The small molecule below binds the protein below.
Small molecule (SMILES): Oc1cc(NCc2ccc(F)cc2)cc(-c2nc(N3CCOCC3)c3sccc3n2)c1

Sequence of chain 1.A:
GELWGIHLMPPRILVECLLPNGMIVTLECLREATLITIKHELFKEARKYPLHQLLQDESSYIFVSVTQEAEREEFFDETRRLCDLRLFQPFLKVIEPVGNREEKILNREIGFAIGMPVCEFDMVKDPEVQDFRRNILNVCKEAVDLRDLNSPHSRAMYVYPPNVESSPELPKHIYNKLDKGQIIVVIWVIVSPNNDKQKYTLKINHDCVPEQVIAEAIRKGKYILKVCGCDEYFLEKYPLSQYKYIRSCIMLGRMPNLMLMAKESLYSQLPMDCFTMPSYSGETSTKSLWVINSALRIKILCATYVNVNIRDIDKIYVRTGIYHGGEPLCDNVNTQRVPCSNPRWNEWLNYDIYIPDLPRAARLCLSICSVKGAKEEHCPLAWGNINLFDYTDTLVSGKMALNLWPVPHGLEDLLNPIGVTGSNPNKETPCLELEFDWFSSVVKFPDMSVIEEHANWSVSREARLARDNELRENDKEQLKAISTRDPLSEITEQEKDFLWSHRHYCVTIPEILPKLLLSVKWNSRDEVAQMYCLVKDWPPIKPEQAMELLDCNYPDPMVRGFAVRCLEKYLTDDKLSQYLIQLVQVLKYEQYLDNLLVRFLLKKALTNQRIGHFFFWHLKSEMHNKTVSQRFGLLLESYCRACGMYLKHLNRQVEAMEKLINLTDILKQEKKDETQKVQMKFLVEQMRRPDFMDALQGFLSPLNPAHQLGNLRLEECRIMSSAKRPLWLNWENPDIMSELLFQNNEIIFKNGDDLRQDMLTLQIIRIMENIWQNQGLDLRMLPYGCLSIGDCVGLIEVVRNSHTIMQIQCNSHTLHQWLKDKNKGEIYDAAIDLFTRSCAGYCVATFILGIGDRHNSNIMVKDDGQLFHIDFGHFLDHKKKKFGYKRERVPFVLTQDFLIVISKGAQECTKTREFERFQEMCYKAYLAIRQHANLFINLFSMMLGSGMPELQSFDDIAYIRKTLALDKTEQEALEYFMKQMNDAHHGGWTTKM

Binding-site contacts:
Ligand atom N37 contacts residue ASP926 of chain 1.A at 3.3 Å (salt-bridge).
Ligand atom O35 contacts residue ILE841 of chain 1.A at 3.9 Å.
Ligand atom C02 contacts residue VAL844 of chain 1.A at 3.6 Å (hydrophobic).
Ligand atom C02 contacts residue SER847 of chain 1.A at 3.4 Å.
Ligand atom C47 contacts residue SER767 of chain 1.A at 3.9 Å.
Ligand atom F52 contacts residue SER766 of chain 1.A at 3.5 Å.
Ligand atom C48 contacts residue SER767 of chain 1.A at 3.9 Å.
Ligand atom N18 contacts residue ILE925 of chain 1.A at 3.8 Å.
Ligand atom C09 contacts residue GLU842 of chain 1.A at 3.5 Å.
Ligand atom O01 contacts residue GLU842 of chain 1.A at 3.6 Å.
Ligand atom C32 contacts residue LEU800 of chain 1.A at 4.0 Å (hydrophobic).
Ligand atom C43 contacts residue LYS795 of chain 1.A at 3.4 Å.
Ligand atom C12 contacts residue GLU842 of chain 1.A at 3.4 Å.
Ligand atom C32 contacts residue ASP803 of chain 1.A at 3.3 Å.
Ligand atom C39 contacts residue LYS795 of chain 1.A at 3.2 Å.
Ligand atom O01 contacts residue VAL843 of chain 1.A at 3.5 Å.
Ligand atom C17 contacts residue ILE925 of chain 1.A at 3.7 Å (hydrophobic).
Ligand atom C23 contacts residue MET765 of chain 1.A at 4.0 Å (hydrophobic).
Ligand atom O01 contacts residue VAL844 of chain 1.A at 2.7 Å (h-bond).
Ligand atom C19 contacts residue ILE925 of chain 1.A at 3.8 Å (hydrophobic).
Ligand atom C15 contacts residue ILE793 of chain 1.A at 3.9 Å (hydrophobic).
Ligand atom C27 contacts residue TYR829 of chain 1.A at 3.3 Å (hydrophobic).
Ligand atom C12 contacts residue VAL844 of chain 1.A at 3.8 Å (hydrophobic).
Ligand atom N20 contacts residue ILE925 of chain 1.A at 4.0 Å.
Ligand atom C32 contacts residue ASP926 of chain 1.A at 3.6 Å.
Ligand atom C27 contacts residue ILE841 of chain 1.A at 3.6 Å (hydrophobic).
Ligand atom C15 contacts residue ILE925 of chain 1.A at 4.0 Å (hydrophobic).
Ligand atom C27 contacts residue ASP926 of chain 1.A at 3.8 Å.
Ligand atom C09 contacts residue ILE841 of chain 1.A at 3.9 Å (hydrophobic).
Ligand atom C34 contacts residue ASP926 of chain 1.A at 3.7 Å.
Ligand atom C34 contacts residue ASP803 of chain 1.A at 3.4 Å.
Ligand atom C31 contacts residue ASP926 of chain 1.A at 3.7 Å.
Ligand atom C16 contacts residue ILE925 of chain 1.A at 3.8 Å (hydrophobic).
Ligand atom C34 contacts residue ILE841 of chain 1.A at 3.6 Å (hydrophobic).
Ligand atom C29 contacts residue ASP926 of chain 1.A at 3.9 Å.
Ligand atom O35 contacts residue TYR829 of chain 1.A at 2.9 Å (h-bond).
Ligand atom F52 contacts residue SER767 of chain 1.A at 3.9 Å.
Ligand atom C34 contacts residue TYR829 of chain 1.A at 3.4 Å (hydrophobic).
Ligand atom C42 contacts residue LYS795 of chain 1.A at 3.6 Å.
Ligand atom O35 contacts residue ASP803 of chain 1.A at 2.9 Å (salt-bridge).